Sequence of chain 1.A:
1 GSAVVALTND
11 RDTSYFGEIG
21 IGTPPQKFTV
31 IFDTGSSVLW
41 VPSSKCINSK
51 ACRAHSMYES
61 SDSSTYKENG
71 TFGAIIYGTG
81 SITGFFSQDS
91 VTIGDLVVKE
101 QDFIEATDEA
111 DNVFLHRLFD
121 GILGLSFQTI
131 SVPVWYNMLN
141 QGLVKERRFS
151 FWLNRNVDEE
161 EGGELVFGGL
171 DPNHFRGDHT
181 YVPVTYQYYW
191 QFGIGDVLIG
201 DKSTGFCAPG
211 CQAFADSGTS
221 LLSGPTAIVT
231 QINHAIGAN

Binding-site contacts:
Ligand atom C1 contacts residue THR71 of chain 1.A at 3.9 Å.
Ligand atom C2 contacts residue ILE130 of chain 1.A at 3.7 Å (hydrophobic).
Ligand atom C4 contacts residue ASP102 of chain 1.A at 4.1 Å.
Ligand atom O2 contacts residue GLN128 of chain 1.A at 3.5 Å (h-bond).
Ligand atom C6 contacts residue VAL132 of chain 1.A at 4.0 Å (hydrophobic).
Ligand atom C6 contacts residue PHE86 of chain 1.A at 4.1 Å (hydrophobic).
Ligand atom O6 contacts residue SER131 of chain 1.A at 3.0 Å (h-bond).
Ligand atom O6 contacts residue VAL132 of chain 1.A at 3.9 Å.
Ligand atom O4 contacts residue GLN128 of chain 1.A at 3.5 Å (h-bond).
Ligand atom C7 contacts residue ASN69 of chain 1.A at 3.4 Å.
Ligand atom O5 contacts residue ASP102 of chain 1.A at 3.5 Å (salt-bridge).
Ligand atom O4 contacts residue VAL132 of chain 1.A at 3.8 Å.
Ligand atom C6 contacts residue VAL132 of chain 1.A at 4.1 Å (hydrophobic).
Ligand atom C6 contacts residue ASN137 of chain 1.A at 4.1 Å.
Ligand atom O6 contacts residue VAL132 of chain 1.A at 3.8 Å.
Ligand atom O7 contacts residue ASN69 of chain 1.A at 3.9 Å.
Ligand atom O4 contacts residue VAL132 of chain 1.A at 3.8 Å.
Ligand atom O5 contacts residue ASN69 of chain 1.A at 2.3 Å (h-bond).
Ligand atom C6 contacts residue SER131 of chain 1.A at 3.6 Å.
Ligand atom C5 contacts residue ASN69 of chain 1.A at 3.7 Å.
Ligand atom N2 contacts residue ASN69 of chain 1.A at 3.0 Å (h-bond).
Ligand atom O4 contacts residue ILE130 of chain 1.A at 4.1 Å.
Ligand atom O6 contacts residue ILE130 of chain 1.A at 3.6 Å (h-bond).
Ligand atom O6 contacts residue ASP102 of chain 1.A at 2.8 Å (salt-bridge).
Ligand atom C5 contacts residue ASP102 of chain 1.A at 4.0 Å.
Ligand atom C1 contacts residue ASN69 of chain 1.A at 1.5 Å.
Ligand atom C6 contacts residue ASP102 of chain 1.A at 3.8 Å.
Ligand atom C3 contacts residue ASN69 of chain 1.A at 3.8 Å.
Ligand atom C5 contacts residue VAL132 of chain 1.A at 4.1 Å (hydrophobic).
Ligand atom C6 contacts residue ILE130 of chain 1.A at 3.4 Å (hydrophobic).
Ligand atom O7 contacts residue ILE130 of chain 1.A at 4.0 Å.
Ligand atom O4 contacts residue TYR136 of chain 1.A at 4.0 Å.
Ligand atom C2 contacts residue VAL132 of chain 1.A at 3.9 Å (hydrophobic).
Ligand atom C7 contacts residue ILE130 of chain 1.A at 3.5 Å (hydrophobic).
Ligand atom O5 contacts residue PHE86 of chain 1.A at 3.9 Å.
Ligand atom O2 contacts residue ASN140 of chain 1.A at 4.0 Å.
Ligand atom N2 contacts residue ILE130 of chain 1.A at 2.9 Å (h-bond).
Ligand atom C3 contacts residue ILE130 of chain 1.A at 4.0 Å (hydrophobic).
Ligand atom C1 contacts residue ILE130 of chain 1.A at 3.6 Å (hydrophobic).
Ligand atom C2 contacts residue ASN69 of chain 1.A at 2.4 Å.

This protein binds this small molecule.
Small molecule (SMILES): CC(=O)N[C@H]1[C@H](O[C@H]2[C@H](O[C@@H]3O[C@@H](C)[C@@H](O)[C@@H](O)[C@@H]3O)[C@@H](NC(C)=O)CO[C@@H]2CO)O[C@H](CO)[C@@H](O[C@@H]2O[C@H](CO)[C@@H](O)[C@H](O[C@H]3O[C@H](CO)[C@@H](O)[C@H](O)[C@@H]3O)[C@@H]2O)[C@@H]1O